A small-molecule ligand and the protein it binds are described below.
Small molecule (SMILES): O=[N+]([O-])c1ccc(O[C@@H]2O[C@H](CO)[C@@H](O)[C@H](O)[C@H]2F)c([N+](=O)[O-])c1

Sequence of chain 2.A:
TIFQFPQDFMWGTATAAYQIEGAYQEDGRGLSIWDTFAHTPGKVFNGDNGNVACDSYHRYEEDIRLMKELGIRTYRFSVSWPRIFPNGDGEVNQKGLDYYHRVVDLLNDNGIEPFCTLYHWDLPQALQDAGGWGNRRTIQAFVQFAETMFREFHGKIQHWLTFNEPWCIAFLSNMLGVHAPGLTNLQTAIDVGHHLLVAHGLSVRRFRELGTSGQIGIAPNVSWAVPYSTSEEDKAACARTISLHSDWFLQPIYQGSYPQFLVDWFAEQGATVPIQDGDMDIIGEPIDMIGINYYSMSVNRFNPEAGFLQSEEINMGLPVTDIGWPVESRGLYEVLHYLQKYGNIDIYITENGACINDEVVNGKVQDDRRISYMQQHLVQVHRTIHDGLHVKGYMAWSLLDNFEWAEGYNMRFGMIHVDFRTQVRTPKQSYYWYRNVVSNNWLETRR

Binding-site contacts:
Ligand atom N1 contacts residue GLN140 of chain 2.A at 4.3 Å.
Ligand atom O6 contacts residue ARG136 of chain 2.A at 4.2 Å.
Ligand atom C12 contacts residue GLN140 of chain 2.A at 3.6 Å.
Ligand atom O3 contacts residue VAL198 of chain 2.A at 4.1 Å.
Ligand atom O11 contacts residue GLN140 of chain 2.A at 4.1 Å.
Ligand atom C5 contacts residue GLN140 of chain 2.A at 4.2 Å.
Ligand atom C4 contacts residue ARG136 of chain 2.A at 4.0 Å.
Ligand atom C6 contacts residue GLN140 of chain 2.A at 3.9 Å.
Ligand atom C13 contacts residue GLN140 of chain 2.A at 3.8 Å.
Ligand atom C6 contacts residue ARG137 of chain 2.A at 4.0 Å.
Ligand atom C3 contacts residue ARG136 of chain 2.A at 4.0 Å.
Ligand atom C5 contacts residue ARG136 of chain 2.A at 4.3 Å.
Ligand atom C2 contacts residue ILE139 of chain 2.A at 4.5 Å (hydrophobic).
Ligand atom C16 contacts residue GLN140 of chain 2.A at 3.4 Å.
Ligand atom F contacts residue LEU202 of chain 2.A at 3.3 Å.
Ligand atom O1 contacts residue GLN140 of chain 2.A at 4.0 Å.
Ligand atom O21 contacts residue GLN140 of chain 2.A at 4.2 Å.
Ligand atom C14 contacts residue GLN140 of chain 2.A at 3.6 Å.
Ligand atom O3 contacts residue ARG136 of chain 2.A at 2.9 Å (salt-bridge).
Ligand atom N1 contacts residue VAL143 of chain 2.A at 4.2 Å.
Ligand atom O6 contacts residue GLN140 of chain 2.A at 2.7 Å (h-bond).
Ligand atom C2 contacts residue LEU202 of chain 2.A at 3.6 Å (hydrophobic).
Ligand atom O1 contacts residue LEU202 of chain 2.A at 4.2 Å.
Ligand atom C1 contacts residue GLN140 of chain 2.A at 4.4 Å.
Ligand atom O4 contacts residue ARG136 of chain 2.A at 2.9 Å (salt-bridge).
Ligand atom O11 contacts residue VAL143 of chain 2.A at 3.6 Å.
Ligand atom C6 contacts residue ARG136 of chain 2.A at 3.3 Å.
Ligand atom N2 contacts residue GLN140 of chain 2.A at 3.8 Å.
Ligand atom O22 contacts residue GLN140 of chain 2.A at 4.2 Å.
Ligand atom O12 contacts residue VAL143 of chain 2.A at 3.7 Å.
Ligand atom C11 contacts residue GLN140 of chain 2.A at 3.5 Å.
Ligand atom O11 contacts residue LEU202 of chain 2.A at 3.6 Å.
Ligand atom C15 contacts residue GLN140 of chain 2.A at 3.4 Å.
Ligand atom O6 contacts residue ARG137 of chain 2.A at 3.9 Å.
Ligand atom O5 contacts residue GLN140 of chain 2.A at 3.4 Å.
Ligand atom O3 contacts residue LEU202 of chain 2.A at 4.3 Å.